Sequence of chain 1.H:
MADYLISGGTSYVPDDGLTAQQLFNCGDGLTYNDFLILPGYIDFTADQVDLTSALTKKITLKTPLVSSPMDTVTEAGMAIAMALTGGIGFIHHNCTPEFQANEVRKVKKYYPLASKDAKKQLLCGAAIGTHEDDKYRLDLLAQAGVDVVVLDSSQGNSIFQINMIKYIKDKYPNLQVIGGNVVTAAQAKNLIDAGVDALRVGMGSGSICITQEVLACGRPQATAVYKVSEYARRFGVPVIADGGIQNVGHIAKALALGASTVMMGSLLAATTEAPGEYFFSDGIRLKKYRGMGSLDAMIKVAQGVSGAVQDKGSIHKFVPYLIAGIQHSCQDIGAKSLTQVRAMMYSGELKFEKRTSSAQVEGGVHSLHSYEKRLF

A protein and the small-molecule ligand that binds it are described below.
Small molecule (SMILES): O=c1[nH]cnc2c1ncn2[C@@H]1O[C@H](COP(=O)(O)O)[C@@H](O)[C@H]1O

Binding-site contacts:
Ligand atom O1P contacts residue GLY328 of chain 1.H at 3.3 Å.
Ligand atom O3' contacts residue SER68 of chain 1.H at 3.1 Å (h-bond).
Ligand atom O6 contacts residue GLY415 of chain 1.H at 2.3 Å (h-bond).
Ligand atom N3 contacts residue CYS331 of chain 1.H at 1.6 Å (h-bond).
Ligand atom O2P contacts residue SER388 of chain 1.H at 2.9 Å (h-bond).
Ligand atom C8 contacts residue MET70 of chain 1.H at 3.5 Å (hydrophobic).
Ligand atom P contacts residue SER329 of chain 1.H at 3.6 Å.
Ligand atom N9 contacts residue CYS331 of chain 1.H at 3.6 Å (h-bond).
Ligand atom O3P contacts residue SER388 of chain 1.H at 2.9 Å (h-bond).
Ligand atom C1' contacts residue NAD1 of chain 1.X at 3.6 Å.
Ligand atom O2P contacts residue GLY387 of chain 1.H at 3.1 Å (h-bond).
Ligand atom O3P contacts residue SER329 of chain 1.H at 2.9 Å (h-bond).
Ligand atom O5' contacts residue GLY365 of chain 1.H at 3.4 Å (h-bond).
Ligand atom O3P contacts residue GLY387 of chain 1.H at 3.4 Å.
Ligand atom O1P contacts residue GLY365 of chain 1.H at 3.5 Å.
Ligand atom C2 contacts residue NAD1 of chain 1.X at 3.5 Å.
Ligand atom C3' contacts residue SER68 of chain 1.H at 3.2 Å.
Ligand atom C6 contacts residue MET414 of chain 1.H at 3.7 Å (hydrophobic).
Ligand atom N7 contacts residue GLY413 of chain 1.H at 3.5 Å.
Ligand atom O3' contacts residue MET385 of chain 1.H at 3.6 Å.
Ligand atom O3' contacts residue ASP364 of chain 1.H at 3.3 Å.
Ligand atom O6 contacts residue GLY413 of chain 1.H at 3.1 Å.
Ligand atom C2 contacts residue CYS331 of chain 1.H at 2.3 Å (hydrophobic).
Ligand atom C4 contacts residue CYS331 of chain 1.H at 2.8 Å (hydrophobic).
Ligand atom O1P contacts residue SER329 of chain 1.H at 2.5 Å (h-bond).
Ligand atom O3P contacts residue TYR411 of chain 1.H at 2.4 Å (h-bond).
Ligand atom O2' contacts residue ASP364 of chain 1.H at 3.4 Å (salt-bridge).
Ligand atom C4 contacts residue NAD1 of chain 1.X at 3.4 Å.
Ligand atom C2 contacts residue GLN441 of chain 1.H at 3.3 Å.
Ligand atom C6 contacts residue GLY415 of chain 1.H at 3.3 Å.
Ligand atom P contacts residue SER388 of chain 1.H at 3.5 Å.
Ligand atom C2' contacts residue NAD1 of chain 1.X at 3.5 Å.
Ligand atom O2' contacts residue NAD1 of chain 1.X at 2.5 Å (h-bond).
Ligand atom O3' contacts residue ARG322 of chain 1.H at 3.0 Å (salt-bridge).
Ligand atom O6 contacts residue MET414 of chain 1.H at 2.8 Å (h-bond).
Ligand atom N3 contacts residue NAD1 of chain 1.X at 3.1 Å.
Ligand atom C1' contacts residue CYS331 of chain 1.H at 3.7 Å (hydrophobic).
Ligand atom N1 contacts residue CYS331 of chain 1.H at 3.6 Å (h-bond).
Ligand atom N1 contacts residue GLN441 of chain 1.H at 2.9 Å (h-bond).
Ligand atom N7 contacts residue MET414 of chain 1.H at 3.6 Å.